Binding-site contacts:
Ligand atom C8 contacts residue ASN75 of chain 1.C at 4.3 Å.
Ligand atom C4 contacts residue ASN75 of chain 1.C at 4.2 Å.
Ligand atom C8 contacts residue ARG144 of chain 1.C at 4.4 Å.
Ligand atom C1 contacts residue PHE114 of chain 1.C at 4.0 Å (hydrophobic).
Ligand atom C7 contacts residue ASN75 of chain 1.C at 3.1 Å.
Ligand atom C8 contacts residue GLN74 of chain 1.C at 3.3 Å.
Ligand atom O7 contacts residue ASN75 of chain 1.C at 3.1 Å (h-bond).
Ligand atom C5 contacts residue PHE114 of chain 1.C at 4.3 Å (hydrophobic).
Ligand atom C5 contacts residue ASN75 of chain 1.C at 3.7 Å.
Ligand atom C1 contacts residue ASN75 of chain 1.C at 1.4 Å.
Ligand atom N2 contacts residue ASN75 of chain 1.C at 2.8 Å (h-bond).
Ligand atom O5 contacts residue PHE114 of chain 1.C at 4.5 Å.
Ligand atom C2 contacts residue ASN75 of chain 1.C at 2.4 Å.
Ligand atom O6 contacts residue GLU113 of chain 1.C at 4.1 Å.
Ligand atom C3 contacts residue ASN75 of chain 1.C at 3.7 Å.
Ligand atom O5 contacts residue ASN75 of chain 1.C at 2.4 Å (h-bond).

Sequence of chain 1.C:
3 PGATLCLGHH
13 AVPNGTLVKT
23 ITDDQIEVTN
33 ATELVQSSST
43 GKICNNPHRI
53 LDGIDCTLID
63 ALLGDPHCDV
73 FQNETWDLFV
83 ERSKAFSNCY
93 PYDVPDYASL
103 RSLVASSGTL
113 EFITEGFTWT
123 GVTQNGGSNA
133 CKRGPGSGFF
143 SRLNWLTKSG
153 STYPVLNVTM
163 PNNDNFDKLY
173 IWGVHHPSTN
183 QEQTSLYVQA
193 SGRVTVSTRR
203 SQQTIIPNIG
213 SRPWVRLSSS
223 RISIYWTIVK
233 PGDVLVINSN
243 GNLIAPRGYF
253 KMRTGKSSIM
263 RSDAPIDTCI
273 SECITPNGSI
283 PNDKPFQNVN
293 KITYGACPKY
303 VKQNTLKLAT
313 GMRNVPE

This protein binds this small molecule.
Small molecule (SMILES): CC(=O)N[C@@H]1[C@@H](O)[C@H](O)[C@@H](CO)O[C@H]1O